The protein below binds the small molecule below.
Small molecule (SMILES): Cc1cn([C@H]2C[C@H](O[P](=O)(O)OC[C@H]3O[C@@H](n4cnc5c(N)ncnc54)C[C@@H]3O[P](=O)(O)OC[C@H]3O[C@@H](n4cnc5c(=O)nc(N)[nH]c54)C[C@@H]3O[P](=O)(O)OC[C@H]3O[C@@H](n4ccc(N)nc4=O)C[C@@H]3O[P](=O)(O)OC[C@H]3O[C@@H](n4cnc5c(=O)nc(N)[nH]c54)C[C@@H]3O)[C@@H](CO[P](=O)(O)O[C@H]3C[C@H](n4ccc(N)nc4=O)O[C@@H]3CO[P](=O)(O)O[C@H]3C[C@H](n4cnc5c(N)ncnc54)O[C@@H]3CO[P](=O)(O)O[C@H]3C[C@H](n4cnc5c(=O)nc(N)[nH]c54)O[C@@H]3CO[P](=O)(O)O[C@H]3C[C@H](n4ccc(N)nc4=O)O[C@@H]3COP(=O)(O)O)O2)c(=O)[nH]c1=O

Binding-site contacts:
Ligand atom OP1 contacts residue ASP173 of chain 1.A at 3.4 Å (salt-bridge).
Ligand atom C5' contacts residue GLU170 of chain 1.A at 3.7 Å.
Ligand atom P contacts residue MN1 of chain 1.D at 2.9 Å.
Ligand atom OP1 contacts residue MN1 of chain 1.E at 2.1 Å.
Ligand atom N3 contacts residue TYR32 of chain 1.A at 3.1 Å (h-bond).
Ligand atom OP3 contacts residue MN1 of chain 1.D at 2.3 Å.
Ligand atom OP1 contacts residue ASP171 of chain 1.A at 3.2 Å (salt-bridge).
Ligand atom P contacts residue ASP171 of chain 1.A at 3.4 Å.
Ligand atom OP2 contacts residue MN1 of chain 1.D at 3.9 Å.
Ligand atom OP1 contacts residue ASP171 of chain 1.A at 3.3 Å (salt-bridge).
Ligand atom OP3 contacts residue MN1 of chain 1.G at 2.0 Å.
Ligand atom O4' contacts residue TYR32 of chain 1.A at 3.1 Å.
Ligand atom OP2 contacts residue LYS85 of chain 1.A at 3.0 Å (salt-bridge).
Ligand atom OP1 contacts residue ASP225 of chain 1.A at 3.0 Å (salt-bridge).
Ligand atom P contacts residue LYS85 of chain 1.A at 3.9 Å.
Ligand atom OP1 contacts residue MN1 of chain 1.D at 2.4 Å.
Ligand atom N4 contacts residue ARG96 of chain 1.A at 2.9 Å (salt-bridge).
Ligand atom C5' contacts residue LYS185 of chain 1.A at 3.6 Å.
Ligand atom C6 contacts residue ARG92 of chain 1.A at 3.4 Å.
Ligand atom N4 contacts residue TYR32 of chain 1.A at 3.8 Å.
Ligand atom N1 contacts residue TYR32 of chain 1.A at 3.1 Å (h-bond).
Ligand atom OP3 contacts residue ASP171 of chain 1.A at 2.5 Å (salt-bridge).
Ligand atom OP3 contacts residue ASP152 of chain 1.A at 3.4 Å (salt-bridge).
Ligand atom P contacts residue MN1 of chain 1.G at 3.0 Å.
Ligand atom C5' contacts residue ASP171 of chain 1.A at 3.6 Å.
Ligand atom N4 contacts residue ARG92 of chain 1.A at 3.6 Å.
Ligand atom OP1 contacts residue LYS185 of chain 1.A at 3.0 Å (salt-bridge).
Ligand atom C4 contacts residue ARG92 of chain 1.A at 3.7 Å.
Ligand atom OP2 contacts residue MN1 of chain 1.G at 2.8 Å.
Ligand atom C2' contacts residue ARG92 of chain 1.A at 3.7 Å.
Ligand atom OP1 contacts residue LEU7 of chain 1.A at 3.3 Å.
Ligand atom C2 contacts residue TYR32 of chain 1.A at 3.2 Å (hydrophobic).
Ligand atom C5 contacts residue TYR32 of chain 1.A at 3.1 Å (hydrophobic).
Ligand atom C4 contacts residue TYR32 of chain 1.A at 3.1 Å (hydrophobic).
Ligand atom OP2 contacts residue GLN8 of chain 1.A at 3.4 Å (h-bond).
Ligand atom OP3 contacts residue MN1 of chain 1.E at 3.8 Å.
Ligand atom OP1 contacts residue LYS85 of chain 1.A at 3.8 Å.
Ligand atom C6 contacts residue TYR32 of chain 1.A at 3.1 Å (hydrophobic).
Ligand atom C5 contacts residue ARG92 of chain 1.A at 3.2 Å.
Ligand atom P contacts residue MN1 of chain 1.E at 3.4 Å.

Sequence of chain 1.A:
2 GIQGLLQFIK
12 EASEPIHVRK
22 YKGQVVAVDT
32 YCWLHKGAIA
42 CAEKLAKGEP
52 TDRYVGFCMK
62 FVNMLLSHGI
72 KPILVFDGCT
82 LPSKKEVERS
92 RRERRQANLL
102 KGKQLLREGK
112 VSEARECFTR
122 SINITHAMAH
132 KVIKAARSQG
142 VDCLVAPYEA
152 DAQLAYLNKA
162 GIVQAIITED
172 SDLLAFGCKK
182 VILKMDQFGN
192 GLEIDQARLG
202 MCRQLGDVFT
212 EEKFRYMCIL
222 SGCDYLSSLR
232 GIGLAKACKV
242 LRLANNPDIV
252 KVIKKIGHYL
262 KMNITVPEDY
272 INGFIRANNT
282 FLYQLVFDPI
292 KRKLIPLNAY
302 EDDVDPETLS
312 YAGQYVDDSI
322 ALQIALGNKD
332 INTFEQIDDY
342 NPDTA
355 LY